Sequence of chain 8.A:
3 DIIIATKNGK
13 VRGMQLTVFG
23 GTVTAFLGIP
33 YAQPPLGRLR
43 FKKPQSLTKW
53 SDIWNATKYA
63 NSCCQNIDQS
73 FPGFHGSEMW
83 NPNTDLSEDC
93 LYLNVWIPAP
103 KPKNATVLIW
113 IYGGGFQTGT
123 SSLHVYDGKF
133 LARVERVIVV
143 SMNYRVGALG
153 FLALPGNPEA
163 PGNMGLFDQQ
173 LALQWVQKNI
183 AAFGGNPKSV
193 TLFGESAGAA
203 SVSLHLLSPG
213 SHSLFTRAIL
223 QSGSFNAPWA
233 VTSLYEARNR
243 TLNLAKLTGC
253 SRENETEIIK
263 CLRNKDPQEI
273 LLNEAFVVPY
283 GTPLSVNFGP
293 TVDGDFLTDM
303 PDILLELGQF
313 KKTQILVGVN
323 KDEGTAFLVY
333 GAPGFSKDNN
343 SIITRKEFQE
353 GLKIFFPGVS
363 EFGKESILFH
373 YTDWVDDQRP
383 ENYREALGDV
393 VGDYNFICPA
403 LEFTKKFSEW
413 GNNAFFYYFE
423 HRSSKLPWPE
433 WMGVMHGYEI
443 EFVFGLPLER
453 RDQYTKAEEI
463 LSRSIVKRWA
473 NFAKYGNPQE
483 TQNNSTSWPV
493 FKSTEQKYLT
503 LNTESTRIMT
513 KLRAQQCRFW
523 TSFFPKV

The protein below binds the small molecule below.
Small molecule (SMILES): CC(=O)N[C@@H]1[C@@H](O)[C@H](O)[C@@H](CO)O[C@H]1O

Binding-site contacts:
Ligand atom C3 contacts residue ASN256 of chain 8.A at 2.9 Å.
Ligand atom O7 contacts residue ASN256 of chain 8.A at 3.4 Å (h-bond).
Ligand atom C1 contacts residue ASN256 of chain 8.A at 1.5 Å.
Ligand atom C2 contacts residue ASN256 of chain 8.A at 2.8 Å.
Ligand atom C5 contacts residue GLU259 of chain 8.A at 4.3 Å.
Ligand atom C7 contacts residue ASN256 of chain 8.A at 3.7 Å.
Ligand atom O3 contacts residue ASN256 of chain 8.A at 3.8 Å.
Ligand atom O5 contacts residue ASN256 of chain 8.A at 2.5 Å (h-bond).
Ligand atom O4 contacts residue ASN256 of chain 8.A at 4.2 Å.
Ligand atom C5 contacts residue ASN256 of chain 8.A at 3.5 Å.
Ligand atom N2 contacts residue ASN256 of chain 8.A at 3.3 Å (h-bond).
Ligand atom C4 contacts residue ASN256 of chain 8.A at 3.9 Å.